Binding-site contacts:
Ligand atom C8 contacts residue SER17 of chain 2.A at 3.9 Å.
Ligand atom C3 contacts residue ASN61 of chain 2.C at 3.8 Å.
Ligand atom O5 contacts residue ASN61 of chain 2.C at 2.4 Å (h-bond).
Ligand atom O7 contacts residue SER17 of chain 2.A at 3.1 Å (h-bond).
Ligand atom C7 contacts residue ASN61 of chain 2.C at 3.6 Å.
Ligand atom O7 contacts residue ASN61 of chain 2.C at 3.9 Å.
Ligand atom C2 contacts residue ASN61 of chain 2.C at 2.5 Å.
Ligand atom C8 contacts residue GLU60 of chain 2.C at 3.3 Å.
Ligand atom C7 contacts residue SER17 of chain 2.A at 3.9 Å.
Ligand atom O7 contacts residue GLY16 of chain 2.A at 3.0 Å (h-bond).
Ligand atom C8 contacts residue GLY16 of chain 2.A at 4.3 Å.
Ligand atom C7 contacts residue GLU60 of chain 2.C at 3.9 Å.
Ligand atom N2 contacts residue GLU60 of chain 2.C at 3.4 Å (salt-bridge).
Ligand atom C5 contacts residue ASN61 of chain 2.C at 3.7 Å.
Ligand atom C7 contacts residue GLY16 of chain 2.A at 3.8 Å.
Ligand atom N2 contacts residue ASN61 of chain 2.C at 2.9 Å (h-bond).
Ligand atom C4 contacts residue ASN61 of chain 2.C at 4.2 Å.
Ligand atom C1 contacts residue ASN61 of chain 2.C at 1.4 Å.
Ligand atom C8 contacts residue GLY13 of chain 2.A at 4.3 Å.

Sequence of chain 2.C:
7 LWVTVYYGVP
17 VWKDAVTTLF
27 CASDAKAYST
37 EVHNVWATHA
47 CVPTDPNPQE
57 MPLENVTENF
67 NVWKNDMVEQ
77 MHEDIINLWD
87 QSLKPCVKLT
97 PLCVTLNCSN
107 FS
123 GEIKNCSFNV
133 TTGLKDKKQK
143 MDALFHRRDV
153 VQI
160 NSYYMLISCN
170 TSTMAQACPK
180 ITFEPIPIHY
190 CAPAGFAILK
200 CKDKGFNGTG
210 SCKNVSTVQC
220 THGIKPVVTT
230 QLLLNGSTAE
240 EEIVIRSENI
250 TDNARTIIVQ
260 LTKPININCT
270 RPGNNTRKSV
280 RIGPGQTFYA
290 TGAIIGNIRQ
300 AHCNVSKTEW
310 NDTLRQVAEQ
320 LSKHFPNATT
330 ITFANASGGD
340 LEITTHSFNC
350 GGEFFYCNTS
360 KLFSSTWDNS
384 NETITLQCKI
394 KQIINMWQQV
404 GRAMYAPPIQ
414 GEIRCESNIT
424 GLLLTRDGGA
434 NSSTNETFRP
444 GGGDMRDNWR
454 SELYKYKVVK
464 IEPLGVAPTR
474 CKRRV

This protein binds this small molecule.
Small molecule (SMILES): CC(=O)N[C@@H]1[C@@H](O)[C@H](O)[C@@H](CO)O[C@H]1O

Sequence of chain 2.A:
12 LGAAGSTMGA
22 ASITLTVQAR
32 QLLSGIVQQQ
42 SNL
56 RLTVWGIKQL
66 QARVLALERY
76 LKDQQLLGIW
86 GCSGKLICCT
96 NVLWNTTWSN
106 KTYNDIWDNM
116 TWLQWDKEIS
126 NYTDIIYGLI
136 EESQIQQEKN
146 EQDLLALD